A protein and the small-molecule ligand that binds it are described below.
Small molecule (SMILES): CC(=O)C(=O)O

Binding-site contacts:
Ligand atom O contacts residue GLY66 of chain 1.A at 2.9 Å (h-bond).
Ligand atom O3 contacts residue SER65 of chain 1.A at 3.3 Å.
Ligand atom CB contacts residue LEU60 of chain 1.A at 4.0 Å (hydrophobic).
Ligand atom CB contacts residue SER147 of chain 1.A at 4.3 Å.
Ligand atom OXT contacts residue MET52 of chain 1.A at 4.3 Å.
Ligand atom O contacts residue LEU60 of chain 1.A at 4.0 Å.
Ligand atom CB contacts residue LEU126 of chain 1.A at 4.0 Å (hydrophobic).
Ligand atom C contacts residue SER145 of chain 1.A at 3.6 Å.
Ligand atom C contacts residue LEU60 of chain 1.A at 4.0 Å (hydrophobic).
Ligand atom O contacts residue CYS128 of chain 1.A at 3.5 Å.
Ligand atom OXT contacts residue LEU60 of chain 1.A at 4.0 Å.
Ligand atom C contacts residue SER147 of chain 1.A at 3.6 Å.
Ligand atom OXT contacts residue ASN27 of chain 1.A at 3.9 Å.
Ligand atom O contacts residue SER65 of chain 1.A at 3.9 Å.
Ligand atom CB contacts residue CYS128 of chain 1.A at 2.8 Å (hydrophobic).
Ligand atom O3 contacts residue ASP118 of chain 1.A at 2.6 Å (salt-bridge).
Ligand atom OXT contacts residue SER147 of chain 1.A at 2.6 Å (h-bond).
Ligand atom CA contacts residue CYS128 of chain 1.A at 1.9 Å (hydrophobic).
Ligand atom C contacts residue ALA67 of chain 1.A at 4.1 Å (hydrophobic).
Ligand atom OXT contacts residue CYS128 of chain 1.A at 3.1 Å (h-bond).
Ligand atom CA contacts residue GLY66 of chain 1.A at 3.9 Å.
Ligand atom CB contacts residue HIS122 of chain 1.A at 4.3 Å.
Ligand atom CA contacts residue SER147 of chain 1.A at 4.0 Å.
Ligand atom O contacts residue SER145 of chain 1.A at 3.7 Å.
Ligand atom CA contacts residue SER65 of chain 1.A at 4.2 Å.
Ligand atom CA contacts residue ASP118 of chain 1.A at 3.6 Å.
Ligand atom O contacts residue ALA67 of chain 1.A at 2.9 Å (h-bond).
Ligand atom OXT contacts residue SER145 of chain 1.A at 2.7 Å (h-bond).
Ligand atom C contacts residue SER65 of chain 1.A at 4.4 Å.
Ligand atom O3 contacts residue GLY66 of chain 1.A at 2.8 Å (h-bond).
Ligand atom C contacts residue CYS128 of chain 1.A at 2.7 Å (hydrophobic).
Ligand atom CB contacts residue ASP118 of chain 1.A at 4.1 Å.
Ligand atom O3 contacts residue CYS128 of chain 1.A at 2.6 Å (h-bond).
Ligand atom C contacts residue GLY66 of chain 1.A at 3.8 Å.
Ligand atom CB contacts residue MET52 of chain 1.A at 4.0 Å (hydrophobic).

Sequence of chain 1.A:
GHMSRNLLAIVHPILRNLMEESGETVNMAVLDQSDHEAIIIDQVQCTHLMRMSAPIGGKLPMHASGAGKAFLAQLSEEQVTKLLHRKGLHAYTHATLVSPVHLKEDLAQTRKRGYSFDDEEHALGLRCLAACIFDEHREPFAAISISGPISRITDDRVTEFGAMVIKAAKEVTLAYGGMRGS